Sequence of chain 1.D:
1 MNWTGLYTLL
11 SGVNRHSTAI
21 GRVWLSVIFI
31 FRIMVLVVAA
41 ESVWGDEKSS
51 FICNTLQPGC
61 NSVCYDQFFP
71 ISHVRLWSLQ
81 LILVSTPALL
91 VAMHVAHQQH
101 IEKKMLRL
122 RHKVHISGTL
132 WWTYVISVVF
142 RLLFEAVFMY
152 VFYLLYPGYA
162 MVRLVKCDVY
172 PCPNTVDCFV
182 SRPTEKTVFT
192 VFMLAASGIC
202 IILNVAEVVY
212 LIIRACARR

Sequence of chain 1.C:
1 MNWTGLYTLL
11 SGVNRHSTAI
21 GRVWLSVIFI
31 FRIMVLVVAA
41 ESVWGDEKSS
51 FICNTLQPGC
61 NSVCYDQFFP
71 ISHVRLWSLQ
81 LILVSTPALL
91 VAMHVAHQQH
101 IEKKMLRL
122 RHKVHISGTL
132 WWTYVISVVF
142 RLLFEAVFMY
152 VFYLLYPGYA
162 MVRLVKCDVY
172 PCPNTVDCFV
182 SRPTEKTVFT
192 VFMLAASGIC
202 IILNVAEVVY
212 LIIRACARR

The small molecule below binds the protein below.
Small molecule (SMILES): CC(C)CCC[C@@H](C)[C@H]1CC[C@H]2[C@@H]3CC=C4C[C@@H](O)CC[C@]4(C)[C@H]3CC[C@]12C

Binding-site contacts:
Ligand atom C1 contacts residue MET34 of chain 1.D at 4.2 Å (hydrophobic).
Ligand atom C20 contacts residue PHE29 of chain 1.C at 3.8 Å (hydrophobic).
Ligand atom C15 contacts residue LEU9 of chain 1.C at 3.7 Å (hydrophobic).
Ligand atom C22 contacts residue PHE29 of chain 1.C at 4.4 Å (hydrophobic).
Ligand atom C16 contacts residue LEU9 of chain 1.C at 3.7 Å (hydrophobic).
Ligand atom C1 contacts residue ILE30 of chain 1.D at 3.9 Å (hydrophobic).
Ligand atom C6 contacts residue LEU6 of chain 1.D at 3.9 Å (hydrophobic).
Ligand atom C27 contacts residue ARG142 of chain 1.C at 4.0 Å.
Ligand atom C26 contacts residue SER26 of chain 1.C at 3.6 Å.
Ligand atom C25 contacts residue LEU25 of chain 1.C at 4.4 Å (hydrophobic).
Ligand atom C2 contacts residue ILE30 of chain 1.D at 4.1 Å (hydrophobic).
Ligand atom C2 contacts residue MET34 of chain 1.D at 3.5 Å (hydrophobic).
Ligand atom C7 contacts residue LEU6 of chain 1.D at 3.8 Å (hydrophobic).
Ligand atom C21 contacts residue SER85 of chain 1.C at 3.5 Å.
Ligand atom C26 contacts residue LEU25 of chain 1.C at 3.9 Å (hydrophobic).
Ligand atom C14 contacts residue TRP3 of chain 1.D at 3.9 Å (hydrophobic).
Ligand atom C27 contacts residue LEU25 of chain 1.C at 4.1 Å (hydrophobic).
Ligand atom C21 contacts residue PHE29 of chain 1.C at 3.2 Å (hydrophobic).
Ligand atom C6 contacts residue MET1 of chain 1.D at 3.6 Å (hydrophobic).
Ligand atom C27 contacts residue PHE29 of chain 1.C at 4.2 Å (hydrophobic).
Ligand atom C25 contacts residue PHE29 of chain 1.C at 4.4 Å (hydrophobic).
Ligand atom C22 contacts residue LEU10 of chain 1.C at 4.4 Å (hydrophobic).
Ligand atom C23 contacts residue PHE29 of chain 1.C at 3.7 Å (hydrophobic).
Ligand atom C18 contacts residue PHE29 of chain 1.C at 4.4 Å (hydrophobic).
Ligand atom C17 contacts residue TRP3 of chain 1.D at 4.2 Å (hydrophobic).
Ligand atom C24 contacts residue LEU10 of chain 1.C at 3.6 Å (hydrophobic).
Ligand atom C7 contacts residue MET1 of chain 1.D at 4.2 Å (hydrophobic).
Ligand atom C25 contacts residue SER26 of chain 1.C at 4.2 Å.
Ligand atom C16 contacts residue TRP3 of chain 1.D at 3.5 Å (hydrophobic).
Ligand atom C26 contacts residue LEU10 of chain 1.C at 4.3 Å (hydrophobic).
Ligand atom C15 contacts residue TRP3 of chain 1.D at 3.5 Å (hydrophobic).